Binding-site contacts:
Ligand atom C8 contacts residue GLU69 of chain 1.D at 3.2 Å.
Ligand atom C6 contacts residue ASN290 of chain 1.C at 4.1 Å.
Ligand atom N2 contacts residue VAL289 of chain 1.C at 3.5 Å (h-bond).
Ligand atom C7 contacts residue GLU69 of chain 1.D at 4.5 Å.
Ligand atom C8 contacts residue VAL289 of chain 1.C at 4.2 Å (hydrophobic).
Ligand atom C3 contacts residue ASN277 of chain 1.C at 3.8 Å.
Ligand atom C2 contacts residue VAL289 of chain 1.C at 3.9 Å (hydrophobic).
Ligand atom O5 contacts residue ASN277 of chain 1.C at 2.3 Å (h-bond).
Ligand atom C6 contacts residue GLU69 of chain 1.D at 4.4 Å.
Ligand atom C1 contacts residue ASN290 of chain 1.C at 4.0 Å.
Ligand atom O7 contacts residue ASN277 of chain 1.C at 3.0 Å (h-bond).
Ligand atom C4 contacts residue ASN277 of chain 1.C at 4.2 Å.
Ligand atom C5 contacts residue ASN277 of chain 1.C at 3.6 Å.
Ligand atom C7 contacts residue ASN277 of chain 1.C at 3.2 Å.
Ligand atom C3 contacts residue VAL289 of chain 1.C at 4.2 Å (hydrophobic).
Ligand atom C1 contacts residue ASN277 of chain 1.C at 1.4 Å.
Ligand atom C1 contacts residue VAL289 of chain 1.C at 3.5 Å (hydrophobic).
Ligand atom N2 contacts residue ASN277 of chain 1.C at 3.0 Å (h-bond).
Ligand atom O5 contacts residue ASN290 of chain 1.C at 3.7 Å.
Ligand atom C7 contacts residue VAL289 of chain 1.C at 4.3 Å (hydrophobic).
Ligand atom C5 contacts residue ASN290 of chain 1.C at 3.9 Å.
Ligand atom C2 contacts residue ASN277 of chain 1.C at 2.4 Å.
Ligand atom C8 contacts residue SER37 of chain 1.C at 3.4 Å.

Sequence of chain 1.C:
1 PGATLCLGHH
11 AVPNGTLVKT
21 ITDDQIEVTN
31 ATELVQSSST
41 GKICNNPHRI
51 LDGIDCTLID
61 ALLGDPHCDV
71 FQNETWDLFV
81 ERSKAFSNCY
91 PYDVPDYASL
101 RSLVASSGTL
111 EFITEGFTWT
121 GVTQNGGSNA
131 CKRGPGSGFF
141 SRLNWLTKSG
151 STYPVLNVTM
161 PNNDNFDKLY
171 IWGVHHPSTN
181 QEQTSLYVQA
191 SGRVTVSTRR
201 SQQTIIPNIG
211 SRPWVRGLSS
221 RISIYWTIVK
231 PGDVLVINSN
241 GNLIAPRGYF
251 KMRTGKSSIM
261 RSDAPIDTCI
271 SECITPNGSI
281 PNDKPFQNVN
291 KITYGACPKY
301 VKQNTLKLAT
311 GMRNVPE

This protein binds this small molecule.
Small molecule (SMILES): CC(=O)N[C@H]1[C@H](O[C@H]2[C@H](O)[C@@H](NC(C)=O)CO[C@@H]2CO)O[C@H](CO)[C@@H](O)[C@@H]1O

Sequence of chain 1.D:
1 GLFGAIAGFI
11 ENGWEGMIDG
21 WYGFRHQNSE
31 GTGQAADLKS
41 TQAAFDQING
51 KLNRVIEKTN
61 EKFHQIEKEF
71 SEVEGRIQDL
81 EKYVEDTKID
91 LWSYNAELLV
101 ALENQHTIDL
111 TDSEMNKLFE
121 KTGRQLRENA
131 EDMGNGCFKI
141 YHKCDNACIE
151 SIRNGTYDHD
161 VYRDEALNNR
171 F